Sequence of chain 1.B:
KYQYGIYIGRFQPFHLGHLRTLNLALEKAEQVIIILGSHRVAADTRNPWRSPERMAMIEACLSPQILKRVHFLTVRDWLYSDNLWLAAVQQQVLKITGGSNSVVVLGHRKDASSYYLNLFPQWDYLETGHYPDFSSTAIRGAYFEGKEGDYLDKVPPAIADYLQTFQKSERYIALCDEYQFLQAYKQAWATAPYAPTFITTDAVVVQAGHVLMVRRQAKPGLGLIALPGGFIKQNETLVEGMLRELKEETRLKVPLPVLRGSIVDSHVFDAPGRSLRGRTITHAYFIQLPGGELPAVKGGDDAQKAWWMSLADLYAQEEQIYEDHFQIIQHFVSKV

Sequence of chain 2.B:
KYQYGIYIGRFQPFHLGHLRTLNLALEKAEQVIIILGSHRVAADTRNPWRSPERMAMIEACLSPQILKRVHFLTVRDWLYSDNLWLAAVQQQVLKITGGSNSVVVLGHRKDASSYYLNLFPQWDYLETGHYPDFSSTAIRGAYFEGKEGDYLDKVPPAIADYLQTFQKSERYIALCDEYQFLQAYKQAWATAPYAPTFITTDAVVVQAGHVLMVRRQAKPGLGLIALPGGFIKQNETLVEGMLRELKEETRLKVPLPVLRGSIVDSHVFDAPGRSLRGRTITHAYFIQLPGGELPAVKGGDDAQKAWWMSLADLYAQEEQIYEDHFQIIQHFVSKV

The protein below binds the small molecule below.
Small molecule (SMILES): Nc1ncnc2c1ncn2[C@@H]1O[C@H](CO[P](=O)(O)O[P](=O)(O)OC[C@H]2O[C@@H](O)[C@H](O)[C@@H]2O)[C@@H](O)[C@H]1O

Binding-site contacts:
Ligand atom C1D contacts residue ARG282 of chain 2.B at 3.1 Å.
Ligand atom C6 contacts residue PHE236 of chain 2.B at 3.5 Å (hydrophobic).
Ligand atom C1D contacts residue GLU328 of chain 2.B at 3.4 Å.
Ligand atom O1D contacts residue ARG282 of chain 2.B at 2.6 Å (salt-bridge).
Ligand atom O2A contacts residue GLU250 of chain 2.B at 3.4 Å (salt-bridge).
Ligand atom O1A contacts residue GLY234 of chain 2.B at 3.4 Å (h-bond).
Ligand atom O2A contacts residue PHE236 of chain 2.B at 3.1 Å (h-bond).
Ligand atom C2D contacts residue ASP207 of chain 2.B at 3.4 Å.
Ligand atom O1A contacts residue GLU250 of chain 2.B at 3.3 Å (salt-bridge).
Ligand atom N7 contacts residue TYR190 of chain 2.B at 2.9 Å (h-bond).
Ligand atom N6 contacts residue PHE203 of chain 2.B at 3.6 Å.
Ligand atom C6 contacts residue TYR199 of chain 1.B at 3.5 Å (hydrophobic).
Ligand atom O1A contacts residue GLU254 of chain 2.B at 2.7 Å (salt-bridge).
Ligand atom O2B contacts residue GLY234 of chain 2.B at 3.1 Å (h-bond).
Ligand atom O3A contacts residue GLY235 of chain 2.B at 3.5 Å.
Ligand atom C2' contacts residue TYR199 of chain 1.B at 3.4 Å (hydrophobic).
Ligand atom O2D contacts residue ARG279 of chain 2.B at 2.9 Å (salt-bridge).
Ligand atom O2A contacts residue GLY235 of chain 2.B at 3.3 Å.
Ligand atom O2D contacts residue HIS330 of chain 2.B at 2.7 Å (h-bond).
Ligand atom C8 contacts residue TYR199 of chain 1.B at 3.5 Å (hydrophobic).
Ligand atom N9 contacts residue TYR199 of chain 1.B at 3.5 Å.
Ligand atom C3D contacts residue ASP207 of chain 2.B at 3.2 Å.
Ligand atom C5D contacts residue GLY235 of chain 2.B at 3.5 Å.
Ligand atom O1D contacts residue GLU328 of chain 2.B at 2.7 Å (salt-bridge).
Ligand atom O3A contacts residue PHE236 of chain 2.B at 3.5 Å.
Ligand atom N7 contacts residue TYR199 of chain 1.B at 3.5 Å.
Ligand atom N6 contacts residue PHE236 of chain 2.B at 3.6 Å.
Ligand atom O2B contacts residue ARG221 of chain 2.B at 2.8 Å (salt-bridge).
Ligand atom O1D contacts residue ARG279 of chain 2.B at 3.2 Å (salt-bridge).
Ligand atom O3D contacts residue HIS330 of chain 2.B at 3.1 Å.
Ligand atom C2D contacts residue THR205 of chain 2.B at 3.4 Å.
Ligand atom C4 contacts residue TYR199 of chain 1.B at 3.4 Å (hydrophobic).
Ligand atom O1B contacts residue ARG221 of chain 2.B at 2.7 Å (salt-bridge).
Ligand atom O2D contacts residue ASP207 of chain 2.B at 2.6 Å (salt-bridge).
Ligand atom N6 contacts residue TYR190 of chain 2.B at 3.5 Å (h-bond).
Ligand atom PB contacts residue ARG221 of chain 2.B at 3.4 Å.
Ligand atom O4D contacts residue ARG282 of chain 2.B at 2.5 Å (salt-bridge).
Ligand atom O3D contacts residue ASP207 of chain 2.B at 2.5 Å (salt-bridge).
Ligand atom N7 contacts residue PHE236 of chain 2.B at 3.6 Å.
Ligand atom N3 contacts residue TYR199 of chain 1.B at 3.6 Å.